Binding-site contacts:
Ligand atom C7 contacts residue GLN89 of chain 1.B at 3.9 Å.
Ligand atom O5 contacts residue GLN89 of chain 1.B at 4.0 Å.
Ligand atom C1 contacts residue ASN94 of chain 1.B at 1.4 Å.
Ligand atom C8 contacts residue ASN94 of chain 1.B at 4.2 Å.
Ligand atom C5 contacts residue ASN94 of chain 1.B at 3.6 Å.
Ligand atom O7 contacts residue ASN94 of chain 1.B at 3.0 Å (h-bond).
Ligand atom C7 contacts residue ASN94 of chain 1.B at 3.1 Å.
Ligand atom C2 contacts residue ASN94 of chain 1.B at 2.4 Å.
Ligand atom O5 contacts residue ASN94 of chain 1.B at 2.4 Å (h-bond).
Ligand atom C1 contacts residue GLN89 of chain 1.B at 4.1 Å.
Ligand atom C3 contacts residue ASN94 of chain 1.B at 3.7 Å.
Ligand atom N2 contacts residue ASN94 of chain 1.B at 2.8 Å (h-bond).
Ligand atom O7 contacts residue GLN89 of chain 1.B at 2.9 Å.
Ligand atom C2 contacts residue GLN89 of chain 1.B at 4.2 Å.
Ligand atom C4 contacts residue ASN94 of chain 1.B at 4.2 Å.

A small-molecule ligand and the protein it binds are described below.
Small molecule (SMILES): CC(=O)N[C@@H]1[C@@H](O)[C@H](O)[C@@H](CO)O[C@H]1O

Sequence of chain 1.B:
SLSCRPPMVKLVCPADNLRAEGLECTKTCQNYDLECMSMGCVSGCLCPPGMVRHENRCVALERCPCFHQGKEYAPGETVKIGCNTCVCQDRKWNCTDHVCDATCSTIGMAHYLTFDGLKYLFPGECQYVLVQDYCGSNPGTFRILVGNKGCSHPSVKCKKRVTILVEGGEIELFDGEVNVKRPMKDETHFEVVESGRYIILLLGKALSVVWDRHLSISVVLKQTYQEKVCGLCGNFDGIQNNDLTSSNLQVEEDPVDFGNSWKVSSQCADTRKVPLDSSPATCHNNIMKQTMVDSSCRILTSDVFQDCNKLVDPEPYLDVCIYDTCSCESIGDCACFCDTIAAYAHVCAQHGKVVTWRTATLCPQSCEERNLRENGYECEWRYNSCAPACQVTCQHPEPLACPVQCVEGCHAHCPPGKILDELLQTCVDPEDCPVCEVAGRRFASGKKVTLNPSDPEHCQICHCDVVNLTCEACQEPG